Sequence of chain 1.B:
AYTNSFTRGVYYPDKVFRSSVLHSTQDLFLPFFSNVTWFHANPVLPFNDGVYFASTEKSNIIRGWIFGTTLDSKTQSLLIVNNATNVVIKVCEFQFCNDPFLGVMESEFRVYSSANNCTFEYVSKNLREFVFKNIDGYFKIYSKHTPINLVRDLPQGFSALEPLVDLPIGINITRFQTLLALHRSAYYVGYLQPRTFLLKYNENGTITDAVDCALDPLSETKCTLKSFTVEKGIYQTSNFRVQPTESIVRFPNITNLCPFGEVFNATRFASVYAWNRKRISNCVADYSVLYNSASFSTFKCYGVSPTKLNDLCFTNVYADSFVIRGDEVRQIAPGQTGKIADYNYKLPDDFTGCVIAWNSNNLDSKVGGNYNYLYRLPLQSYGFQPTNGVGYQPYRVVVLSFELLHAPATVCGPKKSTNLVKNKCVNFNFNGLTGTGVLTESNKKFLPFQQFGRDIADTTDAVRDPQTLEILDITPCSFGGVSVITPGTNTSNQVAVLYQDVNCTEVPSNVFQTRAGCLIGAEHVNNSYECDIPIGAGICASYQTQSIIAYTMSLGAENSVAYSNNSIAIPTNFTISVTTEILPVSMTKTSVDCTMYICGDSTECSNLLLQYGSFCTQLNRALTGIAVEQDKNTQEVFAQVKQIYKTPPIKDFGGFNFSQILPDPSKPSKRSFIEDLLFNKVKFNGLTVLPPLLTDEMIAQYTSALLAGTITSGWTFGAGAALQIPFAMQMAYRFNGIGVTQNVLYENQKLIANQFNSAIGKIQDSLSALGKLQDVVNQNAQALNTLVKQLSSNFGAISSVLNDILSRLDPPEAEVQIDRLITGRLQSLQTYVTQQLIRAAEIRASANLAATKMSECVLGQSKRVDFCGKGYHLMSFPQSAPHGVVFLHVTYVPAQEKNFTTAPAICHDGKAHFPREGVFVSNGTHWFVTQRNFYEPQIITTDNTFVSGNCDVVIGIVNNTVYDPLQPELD

Binding-site contacts:
Ligand atom C2 contacts residue ASN717 of chain 1.B at 2.5 Å.
Ligand atom C4 contacts residue ASN717 of chain 1.B at 4.2 Å.
Ligand atom O7 contacts residue LEU922 of chain 1.B at 3.8 Å.
Ligand atom C7 contacts residue ASN717 of chain 1.B at 3.6 Å.
Ligand atom N2 contacts residue ASN717 of chain 1.B at 2.9 Å (h-bond).
Ligand atom C5 contacts residue ASN717 of chain 1.B at 3.7 Å.
Ligand atom O5 contacts residue GLN1071 of chain 1.B at 4.2 Å.
Ligand atom C8 contacts residue ASN925 of chain 1.B at 4.3 Å.
Ligand atom O7 contacts residue ASN717 of chain 1.B at 3.9 Å.
Ligand atom C1 contacts residue GLN1071 of chain 1.B at 4.2 Å.
Ligand atom C7 contacts residue LEU922 of chain 1.B at 3.7 Å (hydrophobic).
Ligand atom C1 contacts residue ASN717 of chain 1.B at 1.4 Å.
Ligand atom C8 contacts residue LEU922 of chain 1.B at 3.6 Å (hydrophobic).
Ligand atom O5 contacts residue ASN717 of chain 1.B at 2.4 Å (h-bond).
Ligand atom C3 contacts residue ASN717 of chain 1.B at 3.8 Å.
Ligand atom C6 contacts residue LEU922 of chain 1.B at 4.2 Å (hydrophobic).
Ligand atom C5 contacts residue LEU922 of chain 1.B at 3.8 Å (hydrophobic).
Ligand atom O6 contacts residue LEU922 of chain 1.B at 3.9 Å.
Ligand atom C4 contacts residue LEU922 of chain 1.B at 4.5 Å (hydrophobic).
Ligand atom O6 contacts residue GLN926 of chain 1.B at 3.7 Å.
Ligand atom C2 contacts residue GLN1071 of chain 1.B at 4.3 Å.
Ligand atom O4 contacts residue LEU922 of chain 1.B at 4.1 Å.
Ligand atom N2 contacts residue LEU922 of chain 1.B at 4.4 Å.

This small molecule binds to this protein.
Small molecule (SMILES): CC(=O)N[C@H]1[C@H](O[C@H]2[C@H](O)[C@@H](NC(C)=O)CO[C@@H]2CO)O[C@H](CO)[C@@H](O)[C@@H]1O